Sequence of chain 5.D:
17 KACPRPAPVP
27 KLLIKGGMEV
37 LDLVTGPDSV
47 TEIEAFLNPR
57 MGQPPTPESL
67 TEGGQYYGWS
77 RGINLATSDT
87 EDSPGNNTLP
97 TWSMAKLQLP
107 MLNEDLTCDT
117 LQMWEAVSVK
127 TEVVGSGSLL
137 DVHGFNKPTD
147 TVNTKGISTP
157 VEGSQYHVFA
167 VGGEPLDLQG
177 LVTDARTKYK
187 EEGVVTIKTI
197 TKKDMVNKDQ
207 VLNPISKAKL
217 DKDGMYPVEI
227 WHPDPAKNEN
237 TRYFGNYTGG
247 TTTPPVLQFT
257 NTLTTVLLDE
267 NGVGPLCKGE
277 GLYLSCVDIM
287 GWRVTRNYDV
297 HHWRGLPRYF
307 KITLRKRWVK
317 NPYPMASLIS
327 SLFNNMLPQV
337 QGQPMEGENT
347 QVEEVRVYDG

The protein below binds the small molecule below.
Small molecule (SMILES): CC(=O)N[C@H]1[C@H]([C@H](O)[C@H](O)CO)O[C@@](O[C@H]2[C@@H](O)[C@@H](CO)O[C@@H](O[C@H]3[C@H](O)[C@@H](O)[C@H](O)O[C@@H]3CO)[C@@H]2O)(C(=O)O)C[C@@H]1O

Sequence of chain 5.E:
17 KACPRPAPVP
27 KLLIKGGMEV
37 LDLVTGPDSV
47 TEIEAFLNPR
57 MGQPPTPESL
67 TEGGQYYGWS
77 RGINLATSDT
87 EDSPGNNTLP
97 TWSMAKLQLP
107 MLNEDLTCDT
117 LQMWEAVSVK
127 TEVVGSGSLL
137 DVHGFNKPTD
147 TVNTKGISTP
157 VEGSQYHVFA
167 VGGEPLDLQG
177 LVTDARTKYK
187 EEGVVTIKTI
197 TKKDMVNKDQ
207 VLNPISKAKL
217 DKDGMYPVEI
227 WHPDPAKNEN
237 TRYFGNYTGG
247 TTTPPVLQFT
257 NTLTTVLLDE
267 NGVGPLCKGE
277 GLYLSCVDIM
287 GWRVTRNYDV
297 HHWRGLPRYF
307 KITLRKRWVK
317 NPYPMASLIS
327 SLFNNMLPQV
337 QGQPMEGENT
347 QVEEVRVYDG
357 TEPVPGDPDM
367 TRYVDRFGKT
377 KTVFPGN

Binding-site contacts:
Ligand atom C6 contacts residue THR94 of chain 5.D at 4.2 Å.
Ligand atom C4 contacts residue HIS298 of chain 5.D at 3.7 Å.
Ligand atom O4 contacts residue VAL296 of chain 5.D at 4.0 Å.
Ligand atom O4 contacts residue HIS298 of chain 5.D at 2.6 Å (h-bond).
Ligand atom C4 contacts residue GLY78 of chain 5.D at 3.8 Å.
Ligand atom C4 contacts residue ARG77 of chain 5.D at 4.1 Å.
Ligand atom N5 contacts residue TYR72 of chain 5.D at 3.0 Å (h-bond).
Ligand atom O4 contacts residue ILE79 of chain 5.D at 4.2 Å.
Ligand atom C3 contacts residue HIS298 of chain 5.D at 3.9 Å.
Ligand atom O10 contacts residue THR291 of chain 5.D at 3.8 Å.
Ligand atom O3 contacts residue ASN80 of chain 5.D at 3.8 Å.
Ligand atom C3 contacts residue GLY78 of chain 5.D at 4.0 Å.
Ligand atom O3 contacts residue ARG77 of chain 5.D at 4.3 Å.
Ligand atom C6 contacts residue ASN93 of chain 5.D at 3.2 Å.
Ligand atom O8 contacts residue ARG77 of chain 5.D at 3.6 Å.
Ligand atom C3 contacts residue VAL296 of chain 5.D at 3.5 Å (hydrophobic).
Ligand atom O4 contacts residue ARG77 of chain 5.D at 4.3 Å.
Ligand atom C11 contacts residue ASP85 of chain 5.E at 3.6 Å.
Ligand atom O4 contacts residue TYR72 of chain 5.D at 3.9 Å.
Ligand atom C1 contacts residue TYR72 of chain 5.D at 3.8 Å (hydrophobic).
Ligand atom O1A contacts residue ARG77 of chain 5.D at 2.8 Å (salt-bridge).
Ligand atom C2 contacts residue ARG77 of chain 5.D at 4.0 Å.
Ligand atom O4 contacts residue THR291 of chain 5.D at 4.0 Å.
Ligand atom O1A contacts residue GLY78 of chain 5.D at 4.1 Å.
Ligand atom O8 contacts residue TYR72 of chain 5.D at 3.7 Å.
Ligand atom C10 contacts residue TYR72 of chain 5.D at 3.8 Å (hydrophobic).
Ligand atom C4 contacts residue TYR72 of chain 5.D at 3.4 Å (hydrophobic).
Ligand atom C1 contacts residue ARG77 of chain 5.D at 3.4 Å.
Ligand atom C6 contacts residue TYR72 of chain 5.D at 3.8 Å (hydrophobic).
Ligand atom O3 contacts residue GLY78 of chain 5.D at 3.8 Å.
Ligand atom C11 contacts residue TYR72 of chain 5.D at 4.0 Å (hydrophobic).
Ligand atom O4 contacts residue GLY78 of chain 5.D at 3.1 Å (h-bond).
Ligand atom O3 contacts residue VAL296 of chain 5.D at 4.3 Å.
Ligand atom O1B contacts residue TYR72 of chain 5.D at 4.0 Å.
Ligand atom C4 contacts residue VAL296 of chain 5.D at 4.2 Å (hydrophobic).
Ligand atom C5 contacts residue TYR72 of chain 5.D at 3.6 Å (hydrophobic).
Ligand atom O1B contacts residue ARG77 of chain 5.D at 2.8 Å (salt-bridge).
Ligand atom C3 contacts residue ARG77 of chain 5.D at 3.4 Å.
Ligand atom O6 contacts residue ASN93 of chain 5.D at 3.4 Å (h-bond).
Ligand atom O1A contacts residue TYR72 of chain 5.D at 3.3 Å.